Sequence of chain 1.D:
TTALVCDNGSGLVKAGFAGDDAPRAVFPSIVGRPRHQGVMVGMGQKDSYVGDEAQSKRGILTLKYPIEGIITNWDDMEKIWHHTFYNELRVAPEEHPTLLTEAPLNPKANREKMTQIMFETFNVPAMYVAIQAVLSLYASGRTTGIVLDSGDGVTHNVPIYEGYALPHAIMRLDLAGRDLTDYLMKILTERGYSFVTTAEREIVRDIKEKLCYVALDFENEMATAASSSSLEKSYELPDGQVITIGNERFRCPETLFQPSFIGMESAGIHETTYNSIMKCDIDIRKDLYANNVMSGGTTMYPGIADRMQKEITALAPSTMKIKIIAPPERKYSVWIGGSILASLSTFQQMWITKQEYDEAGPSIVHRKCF

Binding-site contacts:
Ligand atom CE2 contacts residue ILE77 of chain 1.D at 3.8 Å (hydrophobic).
Ligand atom CE2 contacts residue ARG179 of chain 1.D at 4.3 Å.
Ligand atom CZ3 contacts residue PRO114 of chain 1.D at 3.5 Å (hydrophobic).
Ligand atom CE3 contacts residue ILE77 of chain 1.D at 4.0 Å (hydrophobic).
Ligand atom OD1 contacts residue HIC75 of chain 1.D at 4.0 Å.
Ligand atom CG contacts residue ILE77 of chain 1.D at 3.8 Å (hydrophobic).
Ligand atom CH2 contacts residue ARG179 of chain 1.D at 4.2 Å.
Ligand atom CH2 contacts residue PRO114 of chain 1.D at 3.9 Å (hydrophobic).
Ligand atom CA contacts residue ILE77 of chain 1.D at 3.8 Å (hydrophobic).
Ligand atom CA contacts residue THR79 of chain 1.D at 4.2 Å.
Ligand atom CZ3 contacts residue ILE77 of chain 1.D at 4.5 Å (hydrophobic).
Ligand atom CD2 contacts residue ILE77 of chain 1.D at 3.6 Å (hydrophobic).
Ligand atom CB contacts residue ILE77 of chain 1.D at 4.4 Å (hydrophobic).
Ligand atom CB contacts residue THR79 of chain 1.D at 3.7 Å.
Ligand atom O contacts residue THR79 of chain 1.D at 4.1 Å.
Ligand atom CH2 contacts residue ASN113 of chain 1.D at 4.4 Å.
Ligand atom CZ2 contacts residue ARG179 of chain 1.D at 3.6 Å.
Ligand atom CE2 contacts residue ASP181 of chain 1.D at 4.2 Å.
Ligand atom CZ2 contacts residue ILE77 of chain 1.D at 4.3 Å (hydrophobic).
Ligand atom CB contacts residue HIC75 of chain 1.D at 4.4 Å.
Ligand atom N contacts residue ILE77 of chain 1.D at 3.8 Å.
Ligand atom CB contacts residue ILE77 of chain 1.D at 4.2 Å (hydrophobic).
Ligand atom C contacts residue ILE77 of chain 1.D at 4.2 Å (hydrophobic).
Ligand atom NE1 contacts residue ASP181 of chain 1.D at 3.5 Å (salt-bridge).
Ligand atom CA contacts residue GLU74 of chain 1.D at 3.9 Å.
Ligand atom CE3 contacts residue PRO114 of chain 1.D at 3.6 Å (hydrophobic).
Ligand atom CB contacts residue GLU74 of chain 1.D at 3.5 Å.
Ligand atom CZ2 contacts residue ASP181 of chain 1.D at 4.3 Å.
Ligand atom NE1 contacts residue ILE77 of chain 1.D at 4.0 Å.
Ligand atom NE1 contacts residue HIC75 of chain 1.D at 4.4 Å.
Ligand atom CG contacts residue HIC75 of chain 1.D at 4.3 Å.
Ligand atom CD1 contacts residue ILE77 of chain 1.D at 4.1 Å (hydrophobic).

A protein and the small-molecule ligand that binds it are described below.
Small molecule (SMILES): C[C@@H]1NC(=O)[C@H](C[C@@](C)(O)CO)NC(=O)[C@@H]2CC3=C(N=C4C=CC=CC43)SC[C@H](NC(=O)[C@@H]([C@H](C)O)NC1=O)C(=O)N1C[C@H](O)C[C@H]1C(=O)N[C@@H](C)C(=O)N2